Binding-site contacts:
Ligand atom C2 contacts residue ASN191 of chain 1.C at 4.0 Å.
Ligand atom C4 contacts residue VAL55 of chain 1.C at 4.0 Å (hydrophobic).
Ligand atom O6 contacts residue GLU53 of chain 1.C at 2.6 Å (salt-bridge).
Ligand atom C5 contacts residue ASN203 of chain 1.C at 3.6 Å.
Ligand atom C6 contacts residue GLU53 of chain 1.C at 3.1 Å.
Ligand atom C3 contacts residue ASN203 of chain 1.C at 3.8 Å.
Ligand atom C5 contacts residue VAL55 of chain 1.C at 4.1 Å (hydrophobic).
Ligand atom O3 contacts residue ASN191 of chain 1.C at 4.1 Å.
Ligand atom O6 contacts residue ASN191 of chain 1.C at 3.5 Å (h-bond).
Ligand atom N2 contacts residue ASN203 of chain 1.C at 3.0 Å (h-bond).
Ligand atom C1 contacts residue ASN203 of chain 1.C at 1.4 Å.
Ligand atom O7 contacts residue ASN203 of chain 1.C at 3.7 Å.
Ligand atom C2 contacts residue ASN203 of chain 1.C at 2.5 Å.
Ligand atom C8 contacts residue GLU193 of chain 1.C at 3.5 Å.
Ligand atom C7 contacts residue ASN203 of chain 1.C at 3.5 Å.
Ligand atom O6 contacts residue VAL55 of chain 1.C at 3.6 Å.
Ligand atom O5 contacts residue ASN203 of chain 1.C at 2.3 Å (h-bond).
Ligand atom C8 contacts residue ASN191 of chain 1.C at 3.1 Å.
Ligand atom C2 contacts residue VAL55 of chain 1.C at 4.4 Å (hydrophobic).
Ligand atom O5 contacts residue VAL55 of chain 1.C at 3.7 Å.
Ligand atom C4 contacts residue ASN203 of chain 1.C at 4.2 Å.
Ligand atom C8 contacts residue ASP192 of chain 1.C at 4.2 Å.
Ligand atom N2 contacts residue ASN191 of chain 1.C at 2.9 Å (h-bond).
Ligand atom C7 contacts residue ASN191 of chain 1.C at 3.5 Å.
Ligand atom C6 contacts residue VAL55 of chain 1.C at 3.9 Å (hydrophobic).

This protein binds this small molecule.
Small molecule (SMILES): CC(=O)N[C@H]1[C@H](O[C@H]2[C@H](O)[C@@H](NC(C)=O)CO[C@@H]2CO)O[C@H](CO)[C@@H](O[C@@H]2O[C@H](CO)[C@@H](O)[C@H](O)[C@@H]2O)[C@@H]1O

Sequence of chain 1.C:
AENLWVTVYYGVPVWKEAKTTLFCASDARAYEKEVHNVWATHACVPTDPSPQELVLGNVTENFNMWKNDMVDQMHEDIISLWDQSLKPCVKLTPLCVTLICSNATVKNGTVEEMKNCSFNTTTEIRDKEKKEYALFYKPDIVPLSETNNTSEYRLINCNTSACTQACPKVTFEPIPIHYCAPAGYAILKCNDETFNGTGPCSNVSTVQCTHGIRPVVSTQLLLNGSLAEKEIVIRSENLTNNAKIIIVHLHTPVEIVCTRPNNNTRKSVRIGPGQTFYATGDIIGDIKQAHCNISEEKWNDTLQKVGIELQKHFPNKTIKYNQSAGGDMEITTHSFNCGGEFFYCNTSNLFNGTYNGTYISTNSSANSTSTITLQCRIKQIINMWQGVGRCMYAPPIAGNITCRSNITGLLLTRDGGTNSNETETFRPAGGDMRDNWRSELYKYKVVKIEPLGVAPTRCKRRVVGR